Sequence of chain 1.D:
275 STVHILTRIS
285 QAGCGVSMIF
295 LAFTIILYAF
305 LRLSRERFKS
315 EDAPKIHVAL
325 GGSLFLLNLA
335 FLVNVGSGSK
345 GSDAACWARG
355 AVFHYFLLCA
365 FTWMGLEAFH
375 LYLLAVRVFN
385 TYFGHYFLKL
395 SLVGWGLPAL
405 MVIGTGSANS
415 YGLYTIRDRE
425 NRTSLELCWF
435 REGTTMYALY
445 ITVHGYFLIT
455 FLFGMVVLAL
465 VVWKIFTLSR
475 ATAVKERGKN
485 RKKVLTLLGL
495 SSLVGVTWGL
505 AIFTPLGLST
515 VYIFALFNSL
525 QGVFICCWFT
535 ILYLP

Binding-site contacts:
Ligand atom C21 contacts residue TYR359 of chain 1.D at 4.1 Å (hydrophobic).
Ligand atom C19 contacts residue CLR1 of chain 1.L at 4.4 Å.
Ligand atom C6 contacts residue LEU392 of chain 1.D at 3.8 Å (hydrophobic).
Ligand atom C16 contacts residue LEU396 of chain 1.D at 4.0 Å (hydrophobic).
Ligand atom C17 contacts residue TRP399 of chain 1.D at 4.3 Å (hydrophobic).
Ligand atom C7 contacts residue LEU396 of chain 1.D at 3.5 Å (hydrophobic).
Ligand atom C15 contacts residue LEU396 of chain 1.D at 3.2 Å (hydrophobic).
Ligand atom C12 contacts residue TRP399 of chain 1.D at 3.3 Å (hydrophobic).
Ligand atom C2 contacts residue SER395 of chain 1.D at 4.0 Å.
Ligand atom C8 contacts residue LEU396 of chain 1.D at 4.2 Å (hydrophobic).
Ligand atom C2 contacts residue PLM1 of chain 1.H at 3.8 Å.
Ligand atom C13 contacts residue TRP399 of chain 1.D at 4.3 Å (hydrophobic).
Ligand atom C4 contacts residue LEU392 of chain 1.D at 4.1 Å (hydrophobic).
Ligand atom C5 contacts residue LEU392 of chain 1.D at 4.4 Å (hydrophobic).
Ligand atom C9 contacts residue SER395 of chain 1.D at 3.4 Å.
Ligand atom C11 contacts residue SER395 of chain 1.D at 3.6 Å.
Ligand atom O1 contacts residue PLM1 of chain 1.H at 4.1 Å.
Ligand atom C18 contacts residue CLR1 of chain 1.L at 3.9 Å.
Ligand atom C12 contacts residue SER395 of chain 1.D at 4.1 Å.
Ligand atom C7 contacts residue LEU392 of chain 1.D at 4.4 Å (hydrophobic).
Ligand atom C21 contacts residue TRP399 of chain 1.D at 3.8 Å (hydrophobic).
Ligand atom C23 contacts residue CLR1 of chain 1.L at 4.3 Å.
Ligand atom C10 contacts residue SER395 of chain 1.D at 3.8 Å.
Ligand atom C12 contacts residue CLR1 of chain 1.L at 3.6 Å.
Ligand atom C20 contacts residue CLR1 of chain 1.L at 4.0 Å.
Ligand atom C21 contacts residue CLR1 of chain 1.L at 3.0 Å.
Ligand atom C14 contacts residue LEU396 of chain 1.D at 3.7 Å (hydrophobic).
Ligand atom C11 contacts residue CLR1 of chain 1.L at 3.5 Å.
Ligand atom C13 contacts residue CLR1 of chain 1.L at 4.2 Å.
Ligand atom C2 contacts residue PHE391 of chain 1.D at 4.3 Å (hydrophobic).
Ligand atom C1 contacts residue SER395 of chain 1.D at 2.8 Å.
Ligand atom C11 contacts residue TRP399 of chain 1.D at 3.7 Å (hydrophobic).
Ligand atom C26 contacts residue CLR1 of chain 1.L at 4.2 Å.

A protein and the small-molecule ligand that binds it are described below.
Small molecule (SMILES): CC(C)CCC[C@@H](C)[C@H]1CC[C@H]2[C@@H]3CC=C4C[C@@H](O)CC[C@]4(C)[C@H]3CC[C@]12C